Sequence of chain 1.E:
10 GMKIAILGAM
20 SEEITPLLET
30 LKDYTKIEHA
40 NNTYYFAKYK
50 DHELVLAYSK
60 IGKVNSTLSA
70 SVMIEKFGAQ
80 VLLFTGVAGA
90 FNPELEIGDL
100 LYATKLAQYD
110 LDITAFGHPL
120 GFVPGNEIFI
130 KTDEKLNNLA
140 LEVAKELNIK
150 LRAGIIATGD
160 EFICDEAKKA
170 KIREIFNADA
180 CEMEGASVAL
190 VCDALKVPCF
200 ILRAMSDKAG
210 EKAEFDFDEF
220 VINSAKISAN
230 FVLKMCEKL

Binding-site contacts:
Ligand atom C5A contacts residue PHE161 of chain 1.F at 3.6 Å (hydrophobic).
Ligand atom C2 contacts residue GLU160 of chain 1.F at 3.5 Å.
Ligand atom N7 contacts residue ASP206 of chain 1.F at 2.7 Å (salt-bridge).
Ligand atom C20 contacts residue PHE115 of chain 1.E at 3.7 Å (hydrophobic).
Ligand atom C3A contacts residue MET182 of chain 1.F at 3.7 Å (hydrophobic).
Ligand atom C1A contacts residue PHE216 of chain 1.F at 3.5 Å (hydrophobic).
Ligand atom N6 contacts residue ILE162 of chain 1.F at 2.9 Å (h-bond).
Ligand atom N6 contacts residue PHE161 of chain 1.F at 3.4 Å.
Ligand atom N6 contacts residue ASP206 of chain 1.F at 2.9 Å (salt-bridge).
Ligand atom C25 contacts residue HIS117 of chain 1.E at 3.2 Å.
Ligand atom N7 contacts residue GLY88 of chain 1.F at 3.3 Å (h-bond).
Ligand atom N7 contacts residue PHE161 of chain 1.F at 3.7 Å.
Ligand atom N1 contacts residue ILE162 of chain 1.F at 3.0 Å (h-bond).
Ligand atom N3 contacts residue MET182 of chain 1.F at 3.6 Å.
Ligand atom C2A contacts residue GLU183 of chain 1.F at 3.6 Å.
Ligand atom N1 contacts residue CYS180 of chain 1.F at 3.6 Å.
Ligand atom C6 contacts residue PHE161 of chain 1.F at 3.3 Å (hydrophobic).
Ligand atom C21 contacts residue ILE60 of chain 1.F at 3.7 Å (hydrophobic).
Ligand atom C8 contacts residue ALA87 of chain 1.F at 3.4 Å (hydrophobic).
Ligand atom O3A contacts residue ILE60 of chain 1.F at 3.5 Å.
Ligand atom N7 contacts residue ALA87 of chain 1.F at 3.5 Å.
Ligand atom N7 contacts residue SER205 of chain 1.F at 3.6 Å (h-bond).
Ligand atom C3A contacts residue GLU183 of chain 1.F at 3.5 Å.
Ligand atom C10 contacts residue VAL86 of chain 1.F at 3.1 Å (hydrophobic).
Ligand atom O3A contacts residue GLU183 of chain 1.F at 2.8 Å (salt-bridge).
Ligand atom C5 contacts residue ASP206 of chain 1.F at 3.7 Å.
Ligand atom C8 contacts residue ASP206 of chain 1.F at 3.5 Å.
Ligand atom C21 contacts residue PHE115 of chain 1.E at 3.7 Å (hydrophobic).
Ligand atom C5 contacts residue PHE161 of chain 1.F at 3.4 Å (hydrophobic).
Ligand atom N3 contacts residue GLU181 of chain 1.F at 3.4 Å.
Ligand atom C2 contacts residue ILE162 of chain 1.F at 3.7 Å (hydrophobic).
Ligand atom C8 contacts residue SER205 of chain 1.F at 3.4 Å.
Ligand atom C2 contacts residue PHE161 of chain 1.F at 3.7 Å (hydrophobic).
Ligand atom N1 contacts residue PHE161 of chain 1.F at 3.5 Å.
Ligand atom C5 contacts residue GLY88 of chain 1.F at 3.6 Å.
Ligand atom O3A contacts residue ALA18 of chain 1.F at 3.6 Å.
Ligand atom C2A contacts residue MET182 of chain 1.F at 3.6 Å (hydrophobic).
Ligand atom C20 contacts residue ILE60 of chain 1.F at 3.7 Å (hydrophobic).
Ligand atom C8 contacts residue GLY88 of chain 1.F at 3.5 Å.
Ligand atom S5A contacts residue ILE112 of chain 1.E at 3.7 Å.

Sequence of chain 1.F:
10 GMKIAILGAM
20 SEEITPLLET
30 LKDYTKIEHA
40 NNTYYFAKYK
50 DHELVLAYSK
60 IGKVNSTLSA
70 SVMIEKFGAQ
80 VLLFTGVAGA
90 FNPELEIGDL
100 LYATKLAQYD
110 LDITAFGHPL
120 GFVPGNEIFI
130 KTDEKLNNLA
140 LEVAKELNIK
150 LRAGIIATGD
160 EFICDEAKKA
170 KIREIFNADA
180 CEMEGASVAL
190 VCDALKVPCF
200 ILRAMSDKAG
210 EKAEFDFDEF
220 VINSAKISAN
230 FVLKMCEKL

A protein and the small-molecule ligand that binds it are described below.
Small molecule (SMILES): CCCCCCSC[C@H]1CN(Cc2c[nH]c3c(N)ncnc23)C[C@@H]1O